Sequence of chain 1.A:
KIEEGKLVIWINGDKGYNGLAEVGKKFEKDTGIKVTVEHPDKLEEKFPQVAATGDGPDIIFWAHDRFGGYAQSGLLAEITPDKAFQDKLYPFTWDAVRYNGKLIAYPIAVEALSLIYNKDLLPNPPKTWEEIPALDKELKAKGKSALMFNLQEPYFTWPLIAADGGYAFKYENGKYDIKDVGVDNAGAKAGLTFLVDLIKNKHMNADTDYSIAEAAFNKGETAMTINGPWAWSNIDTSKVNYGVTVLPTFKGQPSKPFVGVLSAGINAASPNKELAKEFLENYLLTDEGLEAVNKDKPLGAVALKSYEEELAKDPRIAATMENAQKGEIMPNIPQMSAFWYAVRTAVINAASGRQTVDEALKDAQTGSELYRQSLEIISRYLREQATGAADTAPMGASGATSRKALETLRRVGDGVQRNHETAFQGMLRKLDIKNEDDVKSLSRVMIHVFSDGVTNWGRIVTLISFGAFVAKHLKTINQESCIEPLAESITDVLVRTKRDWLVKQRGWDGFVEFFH

Binding-site contacts:
Ligand atom O6 contacts residue TYR170 of chain 1.A at 3.1 Å (h-bond).
Ligand atom O4 contacts residue ARG81 of chain 1.A at 2.8 Å (salt-bridge).
Ligand atom C2 contacts residue GLU126 of chain 1.A at 3.4 Å.
Ligand atom O1 contacts residue LYS30 of chain 1.A at 3.6 Å (salt-bridge).
Ligand atom O4 contacts residue TRP355 of chain 1.A at 3.9 Å.
Ligand atom C1 contacts residue TYR170 of chain 1.A at 3.6 Å (hydrophobic).
Ligand atom C1 contacts residue ASP29 of chain 1.A at 3.5 Å.
Ligand atom O1 contacts residue ASP29 of chain 1.A at 2.8 Å (salt-bridge).
Ligand atom O2 contacts residue ASP80 of chain 1.A at 2.7 Å (salt-bridge).
Ligand atom O1 contacts residue ASN27 of chain 1.A at 3.5 Å (h-bond).
Ligand atom C6 contacts residue GLU168 of chain 1.A at 3.3 Å.
Ligand atom C2 contacts residue ASP80 of chain 1.A at 3.5 Å.
Ligand atom O3 contacts residue ASP80 of chain 1.A at 2.7 Å (salt-bridge).
Ligand atom C4 contacts residue ARG81 of chain 1.A at 3.9 Å.
Ligand atom O3 contacts residue TRP77 of chain 1.A at 3.2 Å (h-bond).
Ligand atom C3 contacts residue ASP80 of chain 1.A at 3.6 Å.
Ligand atom O2 contacts residue TRP77 of chain 1.A at 3.3 Å (h-bond).
Ligand atom C2 contacts residue LYS30 of chain 1.A at 3.8 Å.
Ligand atom O6 contacts residue GLU168 of chain 1.A at 2.6 Å (salt-bridge).
Ligand atom C1 contacts residue TRP245 of chain 1.A at 3.7 Å (hydrophobic).
Ligand atom C6 contacts residue PRO169 of chain 1.A at 3.8 Å (hydrophobic).
Ligand atom C4 contacts residue TRP355 of chain 1.A at 3.6 Å (hydrophobic).
Ligand atom C3 contacts residue TRP77 of chain 1.A at 3.6 Å (hydrophobic).
Ligand atom O5 contacts residue TYR170 of chain 1.A at 3.3 Å.
Ligand atom O4 contacts residue ARG359 of chain 1.A at 3.2 Å (salt-bridge).
Ligand atom O6 contacts residue PRO169 of chain 1.A at 3.3 Å.
Ligand atom O3 contacts residue ARG81 of chain 1.A at 2.9 Å (salt-bridge).
Ligand atom O2 contacts residue MET345 of chain 1.A at 3.9 Å.
Ligand atom O2 contacts residue ALA78 of chain 1.A at 3.4 Å.
Ligand atom C1 contacts residue LYS30 of chain 1.A at 3.8 Å.
Ligand atom O6 contacts residue PHE171 of chain 1.A at 3.8 Å.
Ligand atom O2 contacts residue LYS30 of chain 1.A at 2.8 Å (salt-bridge).
Ligand atom O3 contacts residue GLU126 of chain 1.A at 3.7 Å.
Ligand atom C6 contacts residue TYR170 of chain 1.A at 3.8 Å (hydrophobic).
Ligand atom C6 contacts residue TRP355 of chain 1.A at 3.6 Å (hydrophobic).
Ligand atom C6 contacts residue ARG359 of chain 1.A at 3.7 Å.
Ligand atom O3 contacts residue TRP355 of chain 1.A at 3.9 Å.
Ligand atom O3 contacts residue ALA78 of chain 1.A at 3.4 Å.
Ligand atom C2 contacts residue TRP245 of chain 1.A at 3.9 Å (hydrophobic).
Ligand atom O2 contacts residue GLU126 of chain 1.A at 2.7 Å (salt-bridge).

The small molecule below binds the protein below.
Small molecule (SMILES): OC[C@H]1O[C@H](O[C@H]2[C@H](O)[C@@H](O)[C@@H](O)O[C@@H]2CO)[C@H](O)[C@@H](O)[C@@H]1O